Sequence of chain 1.A:
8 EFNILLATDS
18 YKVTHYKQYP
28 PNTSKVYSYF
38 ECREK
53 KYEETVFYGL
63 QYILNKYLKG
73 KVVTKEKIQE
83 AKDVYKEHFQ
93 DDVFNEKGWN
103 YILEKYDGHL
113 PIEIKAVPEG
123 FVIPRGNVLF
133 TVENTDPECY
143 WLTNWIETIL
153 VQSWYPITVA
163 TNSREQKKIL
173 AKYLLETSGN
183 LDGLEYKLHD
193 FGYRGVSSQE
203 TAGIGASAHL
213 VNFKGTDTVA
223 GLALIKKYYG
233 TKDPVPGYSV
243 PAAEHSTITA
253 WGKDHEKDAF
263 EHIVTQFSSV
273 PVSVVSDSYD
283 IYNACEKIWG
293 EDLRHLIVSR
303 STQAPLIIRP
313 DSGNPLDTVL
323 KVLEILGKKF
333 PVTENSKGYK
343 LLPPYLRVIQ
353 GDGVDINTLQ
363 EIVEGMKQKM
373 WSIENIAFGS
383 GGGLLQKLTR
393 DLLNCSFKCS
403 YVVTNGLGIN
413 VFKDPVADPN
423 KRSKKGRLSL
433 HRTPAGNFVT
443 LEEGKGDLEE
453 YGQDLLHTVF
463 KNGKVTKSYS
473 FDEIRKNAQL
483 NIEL

Binding-site contacts:
Ligand atom C5 contacts residue ASP219 of chain 1.A at 3.3 Å.
Ligand atom C12 contacts residue ILE351 of chain 1.A at 4.0 Å (hydrophobic).
Ligand atom C5 contacts residue SER241 of chain 1.A at 3.6 Å.
Ligand atom N2 contacts residue TYR18 of chain 1.B at 3.9 Å.
Ligand atom O3 contacts residue PHE193 of chain 1.A at 3.7 Å.
Ligand atom N2 contacts residue ASP219 of chain 1.A at 4.1 Å.
Ligand atom O3 contacts residue ALA244 of chain 1.A at 3.8 Å.
Ligand atom O1 contacts residue PHE193 of chain 1.A at 3.8 Å.
Ligand atom C4 contacts residue PHE193 of chain 1.A at 3.5 Å (hydrophobic).
Ligand atom O1 contacts residue TYR18 of chain 1.B at 3.9 Å.
Ligand atom N10 contacts residue ILE309 of chain 1.A at 4.0 Å.
Ligand atom C7 contacts residue HIS191 of chain 1.A at 4.0 Å.
Ligand atom C6 contacts residue ASP219 of chain 1.A at 3.9 Å.
Ligand atom N2 contacts residue ALA244 of chain 1.A at 3.5 Å.
Ligand atom O3 contacts residue TYR18 of chain 1.B at 3.3 Å.
Ligand atom N2 contacts residue PHE193 of chain 1.A at 3.5 Å.
Ligand atom O3 contacts residue ASP219 of chain 1.A at 3.0 Å (salt-bridge).
Ligand atom C12 contacts residue ALA244 of chain 1.A at 4.1 Å (hydrophobic).
Ligand atom O1 contacts residue SER275 of chain 1.A at 4.0 Å.
Ligand atom C5 contacts residue PHE193 of chain 1.A at 3.8 Å (hydrophobic).
Ligand atom C6 contacts residue HIS191 of chain 1.A at 3.3 Å.
Ligand atom C9 contacts residue ILE309 of chain 1.A at 3.7 Å (hydrophobic).
Ligand atom C12 contacts residue SER275 of chain 1.A at 3.5 Å.
Ligand atom O1 contacts residue ALA244 of chain 1.A at 3.5 Å.
Ligand atom C11 contacts residue SER275 of chain 1.A at 3.8 Å.
Ligand atom C6 contacts residue VAL242 of chain 1.A at 3.7 Å (hydrophobic).
Ligand atom C12 contacts residue PHE193 of chain 1.A at 3.8 Å (hydrophobic).
Ligand atom N10 contacts residue SER275 of chain 1.A at 3.8 Å.
Ligand atom C11 contacts residue VAL242 of chain 1.A at 4.0 Å (hydrophobic).
Ligand atom N10 contacts residue ILE351 of chain 1.A at 3.4 Å.
Ligand atom C7 contacts residue VAL242 of chain 1.A at 3.4 Å (hydrophobic).
Ligand atom O1 contacts residue ARG311 of chain 1.A at 2.7 Å (salt-bridge).
Ligand atom C9 contacts residue ILE351 of chain 1.A at 4.0 Å (hydrophobic).
Ligand atom C11 contacts residue ILE351 of chain 1.A at 3.7 Å (hydrophobic).
Ligand atom C4 contacts residue ALA244 of chain 1.A at 3.7 Å (hydrophobic).
Ligand atom C6 contacts residue SER241 of chain 1.A at 3.5 Å.
Ligand atom C9 contacts residue VAL242 of chain 1.A at 4.0 Å (hydrophobic).
Ligand atom N2 contacts residue ARG311 of chain 1.A at 3.7 Å.
Ligand atom C5 contacts residue HIS191 of chain 1.A at 3.7 Å.
Ligand atom N8 contacts residue VAL242 of chain 1.A at 3.4 Å.

Sequence of chain 1.B:
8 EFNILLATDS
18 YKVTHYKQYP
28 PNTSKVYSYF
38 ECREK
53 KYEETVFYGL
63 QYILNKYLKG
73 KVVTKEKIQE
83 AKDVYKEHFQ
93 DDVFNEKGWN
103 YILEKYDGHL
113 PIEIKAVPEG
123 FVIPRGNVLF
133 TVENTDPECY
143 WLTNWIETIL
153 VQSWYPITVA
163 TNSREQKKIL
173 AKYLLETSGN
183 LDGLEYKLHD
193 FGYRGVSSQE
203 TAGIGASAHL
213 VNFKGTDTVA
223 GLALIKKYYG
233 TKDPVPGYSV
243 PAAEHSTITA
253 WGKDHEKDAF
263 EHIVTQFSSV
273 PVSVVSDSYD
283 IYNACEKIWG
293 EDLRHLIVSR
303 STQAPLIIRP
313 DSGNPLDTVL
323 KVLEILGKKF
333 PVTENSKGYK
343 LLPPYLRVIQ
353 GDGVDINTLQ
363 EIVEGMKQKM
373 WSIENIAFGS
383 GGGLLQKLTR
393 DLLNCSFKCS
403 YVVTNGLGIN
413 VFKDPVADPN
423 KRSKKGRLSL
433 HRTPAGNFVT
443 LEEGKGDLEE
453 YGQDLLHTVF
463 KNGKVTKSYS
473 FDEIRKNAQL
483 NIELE

The protein below binds the small molecule below.
Small molecule (SMILES): O=[N+]([O-])c1ccc2[nH]cnc2c1